Sequence of chain 1.B:
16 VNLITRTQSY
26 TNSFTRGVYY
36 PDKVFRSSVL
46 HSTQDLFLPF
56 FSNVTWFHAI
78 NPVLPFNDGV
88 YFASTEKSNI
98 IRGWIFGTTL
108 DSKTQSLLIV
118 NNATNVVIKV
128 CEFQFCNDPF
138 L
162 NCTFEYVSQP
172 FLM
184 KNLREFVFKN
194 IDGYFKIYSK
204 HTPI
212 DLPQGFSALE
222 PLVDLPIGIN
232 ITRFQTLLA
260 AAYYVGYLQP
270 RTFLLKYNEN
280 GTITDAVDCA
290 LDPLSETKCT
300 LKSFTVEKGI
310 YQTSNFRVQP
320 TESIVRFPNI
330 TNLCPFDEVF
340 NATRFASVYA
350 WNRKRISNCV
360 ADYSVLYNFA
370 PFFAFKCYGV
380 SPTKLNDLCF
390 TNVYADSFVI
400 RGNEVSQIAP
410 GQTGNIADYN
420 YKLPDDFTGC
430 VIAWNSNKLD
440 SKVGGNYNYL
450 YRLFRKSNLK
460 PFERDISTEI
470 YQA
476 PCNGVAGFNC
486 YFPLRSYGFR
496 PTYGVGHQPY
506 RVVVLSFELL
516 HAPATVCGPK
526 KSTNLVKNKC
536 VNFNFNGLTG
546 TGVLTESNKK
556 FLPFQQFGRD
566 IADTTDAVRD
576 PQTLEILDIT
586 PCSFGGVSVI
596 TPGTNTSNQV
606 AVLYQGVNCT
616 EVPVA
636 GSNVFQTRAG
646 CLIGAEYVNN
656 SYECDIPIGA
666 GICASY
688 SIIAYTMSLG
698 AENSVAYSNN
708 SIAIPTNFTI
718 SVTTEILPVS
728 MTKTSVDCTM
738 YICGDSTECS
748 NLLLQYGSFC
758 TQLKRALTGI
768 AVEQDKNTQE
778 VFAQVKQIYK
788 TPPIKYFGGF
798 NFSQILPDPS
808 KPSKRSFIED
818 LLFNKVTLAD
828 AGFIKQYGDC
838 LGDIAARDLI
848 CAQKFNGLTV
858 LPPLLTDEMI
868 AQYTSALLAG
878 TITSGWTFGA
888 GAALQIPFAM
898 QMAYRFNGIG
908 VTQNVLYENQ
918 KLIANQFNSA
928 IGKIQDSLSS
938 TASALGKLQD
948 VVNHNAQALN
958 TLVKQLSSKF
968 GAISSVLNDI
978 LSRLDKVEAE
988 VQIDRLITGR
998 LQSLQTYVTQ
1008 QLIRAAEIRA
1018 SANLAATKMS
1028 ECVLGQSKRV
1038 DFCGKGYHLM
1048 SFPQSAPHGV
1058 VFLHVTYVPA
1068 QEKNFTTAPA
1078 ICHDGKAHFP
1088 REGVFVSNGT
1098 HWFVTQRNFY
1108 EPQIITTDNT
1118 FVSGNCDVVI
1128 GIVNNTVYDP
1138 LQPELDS

A protein and the small-molecule ligand that binds it are described below.
Small molecule (SMILES): CC(=O)N[C@H]1[C@H](O[C@H]2[C@H](O)[C@@H](NC(C)=O)CO[C@@H]2CO)O[C@H](CO)[C@@H](O)[C@@H]1O

Binding-site contacts:
Ligand atom O5 contacts residue ASN714 of chain 1.B at 2.4 Å (h-bond).
Ligand atom O7 contacts residue ASN714 of chain 1.B at 4.2 Å.
Ligand atom C6 contacts residue LEU919 of chain 1.B at 4.4 Å (hydrophobic).
Ligand atom O6 contacts residue GLN923 of chain 1.B at 4.1 Å.
Ligand atom C5 contacts residue LEU919 of chain 1.B at 4.0 Å (hydrophobic).
Ligand atom C3 contacts residue ASN714 of chain 1.B at 3.8 Å.
Ligand atom O7 contacts residue GLN1068 of chain 1.B at 4.5 Å.
Ligand atom C7 contacts residue LEU919 of chain 1.B at 3.8 Å (hydrophobic).
Ligand atom C2 contacts residue ASN714 of chain 1.B at 2.4 Å.
Ligand atom O4 contacts residue LEU919 of chain 1.B at 3.9 Å.
Ligand atom C4 contacts residue ASN714 of chain 1.B at 4.2 Å.
Ligand atom C1 contacts residue ASN714 of chain 1.B at 1.4 Å.
Ligand atom O7 contacts residue LEU919 of chain 1.B at 3.4 Å.
Ligand atom C7 contacts residue ASN714 of chain 1.B at 3.8 Å.
Ligand atom C8 contacts residue LEU919 of chain 1.B at 4.1 Å (hydrophobic).
Ligand atom C5 contacts residue ASN714 of chain 1.B at 3.7 Å.
Ligand atom C6 contacts residue GLN923 of chain 1.B at 4.1 Å.
Ligand atom C5 contacts residue GLN923 of chain 1.B at 4.2 Å.
Ligand atom N2 contacts residue ASN714 of chain 1.B at 2.9 Å (h-bond).